Sequence of chain 1.E:
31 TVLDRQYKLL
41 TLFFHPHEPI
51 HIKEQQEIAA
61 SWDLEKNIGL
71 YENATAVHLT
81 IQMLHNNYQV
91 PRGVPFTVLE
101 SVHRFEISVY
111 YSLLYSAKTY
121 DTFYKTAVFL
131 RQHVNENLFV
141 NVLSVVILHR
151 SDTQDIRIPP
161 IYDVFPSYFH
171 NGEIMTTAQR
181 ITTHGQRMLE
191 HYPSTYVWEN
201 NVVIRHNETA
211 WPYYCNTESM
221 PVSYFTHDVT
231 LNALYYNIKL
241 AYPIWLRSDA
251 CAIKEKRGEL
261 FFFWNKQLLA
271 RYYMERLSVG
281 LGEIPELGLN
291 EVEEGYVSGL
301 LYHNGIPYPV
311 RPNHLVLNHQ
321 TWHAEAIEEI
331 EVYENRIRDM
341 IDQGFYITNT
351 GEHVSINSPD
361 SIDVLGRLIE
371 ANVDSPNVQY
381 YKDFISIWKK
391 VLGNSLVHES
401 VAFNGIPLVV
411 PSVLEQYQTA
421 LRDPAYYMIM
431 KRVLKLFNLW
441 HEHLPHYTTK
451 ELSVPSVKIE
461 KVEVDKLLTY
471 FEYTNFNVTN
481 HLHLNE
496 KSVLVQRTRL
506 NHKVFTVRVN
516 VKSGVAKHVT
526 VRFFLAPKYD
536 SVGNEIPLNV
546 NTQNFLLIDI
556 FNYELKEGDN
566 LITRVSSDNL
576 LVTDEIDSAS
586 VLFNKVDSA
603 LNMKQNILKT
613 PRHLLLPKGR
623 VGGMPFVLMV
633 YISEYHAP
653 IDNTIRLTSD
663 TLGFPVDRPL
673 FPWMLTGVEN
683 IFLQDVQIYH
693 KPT

The small molecule below binds the protein below.
Small molecule (SMILES): CC(=O)N[C@H]1[C@H](O[C@H]2[C@H](O)[C@@H](NC(C)=O)CO[C@@H]2CO)O[C@H](CO)[C@@H](O[C@@H]2O[C@H](CO[C@H]3O[C@H](CO[C@H]4O[C@H](CO)[C@@H](O)[C@H](O)[C@@H]4O)[C@@H](O)[C@H](O[C@H]4O[C@H](CO)[C@@H](O)[C@H](O)[C@@H]4O)[C@@H]3O)[C@@H](O)[C@H](O[C@H]3O[C@H](CO)[C@@H](O)[C@H](O)[C@@H]3O[C@H]3O[C@H](CO)[C@@H](O)[C@H](O)[C@@H]3O[C@H]3O[C@H](CO)[C@@H](O)[C@H](O)[C@@H]3O)[C@@H]2O)[C@@H]1O

Sequence of chain 1.D:
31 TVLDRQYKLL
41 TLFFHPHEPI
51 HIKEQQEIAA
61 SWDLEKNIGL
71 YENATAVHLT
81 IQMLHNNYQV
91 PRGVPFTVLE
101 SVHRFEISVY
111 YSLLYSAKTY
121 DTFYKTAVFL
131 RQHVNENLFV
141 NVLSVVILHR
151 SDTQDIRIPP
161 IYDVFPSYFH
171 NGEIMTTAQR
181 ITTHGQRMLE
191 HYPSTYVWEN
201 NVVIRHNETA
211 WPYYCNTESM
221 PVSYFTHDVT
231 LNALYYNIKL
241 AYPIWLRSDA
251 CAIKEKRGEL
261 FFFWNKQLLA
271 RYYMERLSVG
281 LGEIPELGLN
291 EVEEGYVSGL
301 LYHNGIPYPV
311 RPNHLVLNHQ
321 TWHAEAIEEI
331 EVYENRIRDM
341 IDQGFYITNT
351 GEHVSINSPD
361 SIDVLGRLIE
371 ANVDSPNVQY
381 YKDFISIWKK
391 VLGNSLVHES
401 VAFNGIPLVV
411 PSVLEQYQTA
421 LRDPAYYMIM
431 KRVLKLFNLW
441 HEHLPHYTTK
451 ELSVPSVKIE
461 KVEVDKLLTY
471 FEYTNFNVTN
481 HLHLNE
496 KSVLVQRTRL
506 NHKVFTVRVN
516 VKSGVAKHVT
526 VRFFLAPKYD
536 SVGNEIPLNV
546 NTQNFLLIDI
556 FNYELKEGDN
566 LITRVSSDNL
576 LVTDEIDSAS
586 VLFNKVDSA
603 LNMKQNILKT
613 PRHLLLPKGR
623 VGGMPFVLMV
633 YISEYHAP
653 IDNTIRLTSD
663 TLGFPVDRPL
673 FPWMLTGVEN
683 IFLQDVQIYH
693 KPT

Binding-site contacts:
Ligand atom C6 contacts residue VAL373 of chain 1.E at 3.5 Å (hydrophobic).
Ligand atom C6 contacts residue SER375 of chain 1.E at 3.6 Å.
Ligand atom O4 contacts residue ARG247 of chain 1.E at 2.7 Å (salt-bridge).
Ligand atom O4 contacts residue ASN377 of chain 1.E at 3.8 Å.
Ligand atom O5 contacts residue ASN73 of chain 1.E at 2.5 Å (h-bond).
Ligand atom O2 contacts residue PRO376 of chain 1.E at 3.7 Å.
Ligand atom O4 contacts residue PRO376 of chain 1.E at 3.5 Å (h-bond).
Ligand atom O5 contacts residue ALA76 of chain 1.E at 3.8 Å.
Ligand atom C5 contacts residue ASN73 of chain 1.E at 3.8 Å.
Ligand atom C3 contacts residue PRO376 of chain 1.E at 3.8 Å (hydrophobic).
Ligand atom C8 contacts residue PHE105 of chain 1.E at 3.4 Å (hydrophobic).
Ligand atom O4 contacts residue VAL378 of chain 1.E at 3.3 Å (h-bond).
Ligand atom C6 contacts residue ARG247 of chain 1.E at 3.9 Å.
Ligand atom C4 contacts residue ARG247 of chain 1.E at 3.8 Å.
Ligand atom C4 contacts residue SER375 of chain 1.E at 4.0 Å.
Ligand atom C4 contacts residue PRO376 of chain 1.E at 3.3 Å (hydrophobic).
Ligand atom O3 contacts residue ASN349 of chain 1.E at 3.0 Å (h-bond).
Ligand atom O7 contacts residue ASN73 of chain 1.E at 3.1 Å (h-bond).
Ligand atom O6 contacts residue ASN357 of chain 1.D at 3.9 Å.
Ligand atom O6 contacts residue SER112 of chain 1.E at 3.1 Å (h-bond).
Ligand atom C5 contacts residue ARG247 of chain 1.E at 3.6 Å.
Ligand atom C6 contacts residue LEU79 of chain 1.E at 4.0 Å (hydrophobic).
Ligand atom O6 contacts residue ASN349 of chain 1.E at 2.6 Å (h-bond).
Ligand atom C8 contacts residue LEU79 of chain 1.E at 3.9 Å (hydrophobic).
Ligand atom C2 contacts residue ASN73 of chain 1.E at 2.4 Å.
Ligand atom C6 contacts residue ASN349 of chain 1.E at 2.9 Å.
Ligand atom O2 contacts residue ARG247 of chain 1.E at 3.3 Å (salt-bridge).
Ligand atom O5 contacts residue SER112 of chain 1.E at 3.9 Å.
Ligand atom O6 contacts residue VAL373 of chain 1.E at 2.9 Å (h-bond).
Ligand atom O2 contacts residue GLU442 of chain 1.D at 3.8 Å.
Ligand atom C1 contacts residue ASN73 of chain 1.E at 1.4 Å.
Ligand atom C2 contacts residue ARG247 of chain 1.E at 3.4 Å.
Ligand atom C1 contacts residue ARG247 of chain 1.E at 3.6 Å.
Ligand atom N2 contacts residue ASN73 of chain 1.E at 2.6 Å (h-bond).
Ligand atom C6 contacts residue PRO445 of chain 1.D at 4.0 Å (hydrophobic).
Ligand atom O3 contacts residue PRO376 of chain 1.E at 3.1 Å (h-bond).
Ligand atom C5 contacts residue ASN349 of chain 1.E at 3.8 Å.
Ligand atom C7 contacts residue ASN73 of chain 1.E at 3.0 Å.
Ligand atom C3 contacts residue ASN73 of chain 1.E at 3.7 Å.
Ligand atom O6 contacts residue ARG247 of chain 1.E at 3.6 Å.